Sequence of chain 3.F:
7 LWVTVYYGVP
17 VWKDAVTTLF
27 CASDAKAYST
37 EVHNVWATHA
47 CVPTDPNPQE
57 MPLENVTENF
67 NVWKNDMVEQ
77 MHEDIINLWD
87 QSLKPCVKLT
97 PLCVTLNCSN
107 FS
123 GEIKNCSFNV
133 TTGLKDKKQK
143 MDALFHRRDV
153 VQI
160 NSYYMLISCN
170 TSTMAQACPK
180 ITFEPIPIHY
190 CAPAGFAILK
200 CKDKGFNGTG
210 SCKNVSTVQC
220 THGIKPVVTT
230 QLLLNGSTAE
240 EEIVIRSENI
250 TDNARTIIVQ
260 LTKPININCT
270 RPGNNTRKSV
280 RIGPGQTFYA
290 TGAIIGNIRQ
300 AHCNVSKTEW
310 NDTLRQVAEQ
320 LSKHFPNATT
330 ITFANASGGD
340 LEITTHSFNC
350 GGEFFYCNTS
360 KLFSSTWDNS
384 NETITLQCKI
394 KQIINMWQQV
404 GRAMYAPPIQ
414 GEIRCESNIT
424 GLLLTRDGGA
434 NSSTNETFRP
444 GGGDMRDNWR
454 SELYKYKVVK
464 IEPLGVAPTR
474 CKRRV

Binding-site contacts:
Ligand atom O7 contacts residue PHE107 of chain 3.F at 3.9 Å.
Ligand atom C4 contacts residue ASN127 of chain 3.F at 4.2 Å.
Ligand atom C8 contacts residue PHE107 of chain 3.F at 3.6 Å (hydrophobic).
Ligand atom C1 contacts residue ASN127 of chain 3.F at 1.4 Å.
Ligand atom C3 contacts residue ASN127 of chain 3.F at 3.8 Å.
Ligand atom C3 contacts residue ASP144 of chain 3.F at 4.1 Å.
Ligand atom C5 contacts residue ASN127 of chain 3.F at 3.7 Å.
Ligand atom C7 contacts residue ASN127 of chain 3.F at 3.6 Å.
Ligand atom N2 contacts residue ASN127 of chain 3.F at 2.9 Å (h-bond).
Ligand atom N2 contacts residue ASP144 of chain 3.F at 4.0 Å.
Ligand atom C2 contacts residue ASP144 of chain 3.F at 4.3 Å.
Ligand atom C8 contacts residue LEU146 of chain 3.F at 3.7 Å (hydrophobic).
Ligand atom C8 contacts residue ALA292 of chain 3.F at 3.8 Å (hydrophobic).
Ligand atom C1 contacts residue ASP144 of chain 3.F at 4.3 Å.
Ligand atom O7 contacts residue ASN127 of chain 3.F at 4.0 Å.
Ligand atom O5 contacts residue ASN127 of chain 3.F at 2.4 Å (h-bond).
Ligand atom C7 contacts residue PHE107 of chain 3.F at 4.0 Å (hydrophobic).
Ligand atom C2 contacts residue ASN127 of chain 3.F at 2.5 Å.

A small-molecule ligand and the protein it binds are described below.
Small molecule (SMILES): CC(=O)N[C@@H]1[C@@H](O)[C@H](O)[C@@H](CO)O[C@H]1O